Sequence of chain 1.A:
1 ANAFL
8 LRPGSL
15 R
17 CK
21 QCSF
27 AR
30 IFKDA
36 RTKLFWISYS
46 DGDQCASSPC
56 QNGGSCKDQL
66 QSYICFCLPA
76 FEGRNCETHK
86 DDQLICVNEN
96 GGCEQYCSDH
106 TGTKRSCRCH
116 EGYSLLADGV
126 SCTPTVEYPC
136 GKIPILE

Binding-site contacts:
Ligand atom C1 contacts residue SER52 of chain 1.A at 2.5 Å.
Ligand atom C3 contacts residue TYR68 of chain 1.A at 4.0 Å (hydrophobic).
Ligand atom C4 contacts residue PRO54 of chain 1.A at 4.4 Å (hydrophobic).
Ligand atom C4 contacts residue TYR68 of chain 1.A at 3.8 Å (hydrophobic).
Ligand atom C2 contacts residue TYR68 of chain 1.A at 4.0 Å (hydrophobic).
Ligand atom O2 contacts residue TYR68 of chain 1.A at 4.3 Å.
Ligand atom C6 contacts residue PRO54 of chain 1.A at 4.3 Å (hydrophobic).
Ligand atom C2 contacts residue PRO54 of chain 1.A at 4.5 Å (hydrophobic).
Ligand atom O5 contacts residue PRO54 of chain 1.A at 4.0 Å.
Ligand atom C5 contacts residue SER52 of chain 1.A at 4.4 Å.
Ligand atom C5 contacts residue PRO54 of chain 1.A at 4.4 Å (hydrophobic).
Ligand atom O4 contacts residue TYR68 of chain 1.A at 4.1 Å.
Ligand atom O2 contacts residue GLN49 of chain 1.A at 3.3 Å (h-bond).
Ligand atom O6 contacts residue PRO54 of chain 1.A at 4.5 Å.
Ligand atom O5 contacts residue SER52 of chain 1.A at 3.0 Å (h-bond).
Ligand atom C1 contacts residue GLN49 of chain 1.A at 4.3 Å.
Ligand atom C2 contacts residue SER52 of chain 1.A at 3.4 Å.
Ligand atom O3 contacts residue TYR68 of chain 1.A at 3.3 Å.
Ligand atom C2 contacts residue GLN49 of chain 1.A at 3.8 Å.
Ligand atom O2 contacts residue SER52 of chain 1.A at 3.8 Å.

The small molecule below binds the protein below.
Small molecule (SMILES): OC[C@H]1O[C@H](O)[C@H](O)[C@@H](O)[C@@H]1O